Binding-site contacts:
Ligand atom C6 contacts residue LEU99 of chain 2.A at 4.0 Å (hydrophobic).
Ligand atom C7 contacts residue LEU99 of chain 2.A at 4.5 Å (hydrophobic).
Ligand atom O3 contacts residue ARG228 of chain 2.A at 3.0 Å (salt-bridge).
Ligand atom C6 contacts residue GLY98 of chain 2.A at 4.5 Å.
Ligand atom C5 contacts residue TYR12 of chain 2.A at 3.9 Å (hydrophobic).
Ligand atom O1 contacts residue LEU99 of chain 2.A at 4.4 Å.
Ligand atom O6 contacts residue GLY98 of chain 2.A at 3.2 Å.
Ligand atom O6 contacts residue TYR100 of chain 2.A at 3.1 Å (h-bond).
Ligand atom O6 contacts residue ASP208 of chain 2.A at 2.7 Å (salt-bridge).
Ligand atom C4 contacts residue GLY227 of chain 2.A at 4.0 Å.
Ligand atom O6 contacts residue LEU99 of chain 2.A at 3.1 Å (h-bond).
Ligand atom C4 contacts residue GLY98 of chain 2.A at 4.5 Å.
Ligand atom C4 contacts residue ASP208 of chain 2.A at 3.4 Å.
Ligand atom C3 contacts residue GLY227 of chain 2.A at 4.3 Å.
Ligand atom O5 contacts residue GLY98 of chain 2.A at 4.0 Å.
Ligand atom O5 contacts residue LEU99 of chain 2.A at 3.0 Å (h-bond).
Ligand atom C5 contacts residue ASP208 of chain 2.A at 4.1 Å.
Ligand atom C6 contacts residue ASP208 of chain 2.A at 3.4 Å.
Ligand atom O4 contacts residue ASP208 of chain 2.A at 2.8 Å (salt-bridge).
Ligand atom C4 contacts residue ASN14 of chain 2.A at 4.0 Å.
Ligand atom C6 contacts residue TYR12 of chain 2.A at 3.6 Å (hydrophobic).
Ligand atom O3 contacts residue ASN14 of chain 2.A at 4.4 Å.
Ligand atom C6 contacts residue TYR100 of chain 2.A at 3.8 Å (hydrophobic).
Ligand atom O5 contacts residue TYR100 of chain 2.A at 4.1 Å.
Ligand atom O4 contacts residue TYR12 of chain 2.A at 3.9 Å.
Ligand atom C2 contacts residue LEU99 of chain 2.A at 4.4 Å (hydrophobic).
Ligand atom O3 contacts residue THR226 of chain 2.A at 4.4 Å.
Ligand atom C4 contacts residue ARG228 of chain 2.A at 3.7 Å.
Ligand atom O4 contacts residue ASN14 of chain 2.A at 2.8 Å (h-bond).
Ligand atom C6 contacts residue ALA207 of chain 2.A at 3.6 Å (hydrophobic).
Ligand atom C5 contacts residue LEU99 of chain 2.A at 4.0 Å (hydrophobic).
Ligand atom C3 contacts residue ASN14 of chain 2.A at 4.1 Å.
Ligand atom O6 contacts residue ALA207 of chain 2.A at 3.4 Å.
Ligand atom C1 contacts residue LEU99 of chain 2.A at 3.7 Å (hydrophobic).
Ligand atom O3 contacts residue GLY227 of chain 2.A at 3.7 Å.
Ligand atom C3 contacts residue ARG228 of chain 2.A at 3.9 Å.
Ligand atom O4 contacts residue ARG228 of chain 2.A at 3.2 Å (salt-bridge).
Ligand atom O6 contacts residue THR97 of chain 2.A at 4.3 Å.
Ligand atom O4 contacts residue GLY227 of chain 2.A at 4.1 Å.

This small molecule binds to this protein.
Small molecule (SMILES): CO[C@H]1O[C@H](CO)[C@@H](O)[C@H](O)[C@H]1O

Sequence of chain 2.A:
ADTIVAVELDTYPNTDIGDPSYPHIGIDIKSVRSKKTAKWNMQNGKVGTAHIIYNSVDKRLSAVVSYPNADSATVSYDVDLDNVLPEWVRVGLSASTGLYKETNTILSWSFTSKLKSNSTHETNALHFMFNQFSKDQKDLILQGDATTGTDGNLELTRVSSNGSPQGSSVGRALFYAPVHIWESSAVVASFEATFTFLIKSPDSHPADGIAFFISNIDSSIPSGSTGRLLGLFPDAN